Sequence of chain 1.CA:
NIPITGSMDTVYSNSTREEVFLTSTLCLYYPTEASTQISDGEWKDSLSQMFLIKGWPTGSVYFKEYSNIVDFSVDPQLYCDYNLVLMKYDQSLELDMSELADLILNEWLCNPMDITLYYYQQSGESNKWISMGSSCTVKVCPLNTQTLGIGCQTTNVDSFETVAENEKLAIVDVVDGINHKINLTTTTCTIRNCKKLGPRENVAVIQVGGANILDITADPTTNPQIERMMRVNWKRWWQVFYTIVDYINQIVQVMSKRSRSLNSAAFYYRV

The small molecule below binds the protein below.
Small molecule (SMILES): CC(=O)N[C@H]1[C@H](O[C@H]2[C@H](O)[C@@H](NC(C)=O)CO[C@@H]2CO)O[C@H](CO)[C@@H](O[C@@H]2O[C@H](CO)[C@@H](O)[C@H](O)[C@@H]2O)[C@@H]1O

Binding-site contacts:
Ligand atom C4 contacts residue ASN238 of chain 1.CA at 4.0 Å.
Ligand atom C8 contacts residue THR171 of chain 1.CA at 4.1 Å.
Ligand atom C2 contacts residue ASN238 of chain 1.CA at 2.4 Å.
Ligand atom C6 contacts residue VAL212 of chain 1.CA at 4.0 Å (hydrophobic).
Ligand atom O5 contacts residue VAL212 of chain 1.CA at 3.4 Å.
Ligand atom N2 contacts residue ASN238 of chain 1.CA at 3.0 Å (h-bond).
Ligand atom C5 contacts residue VAL212 of chain 1.CA at 4.3 Å (hydrophobic).
Ligand atom O7 contacts residue ASN238 of chain 1.CA at 4.0 Å.
Ligand atom O5 contacts residue ASN238 of chain 1.CA at 2.3 Å (h-bond).
Ligand atom C1 contacts residue ASN238 of chain 1.CA at 1.4 Å.
Ligand atom C3 contacts residue ASN238 of chain 1.CA at 3.7 Å.
Ligand atom C7 contacts residue ASN238 of chain 1.CA at 3.8 Å.
Ligand atom C5 contacts residue ASN238 of chain 1.CA at 3.6 Å.
Ligand atom C1 contacts residue VAL212 of chain 1.CA at 4.2 Å (hydrophobic).